This small molecule binds to this protein.
Small molecule (SMILES): CC(=O)N[C@H]1[C@H](O[C@H]2[C@H](O)[C@@H](NC(C)=O)CO[C@@H]2CO)O[C@H](CO)[C@@H](O)[C@@H]1O

Binding-site contacts:
Ligand atom C8 contacts residue PRO576 of chain 1.K at 4.5 Å (hydrophobic).
Ligand atom C5 contacts residue ASN328 of chain 1.K at 3.7 Å.
Ligand atom C1 contacts residue GLN577 of chain 1.K at 4.2 Å.
Ligand atom C2 contacts residue ASN328 of chain 1.K at 2.4 Å.
Ligand atom C1 contacts residue ASN328 of chain 1.K at 1.4 Å.
Ligand atom C3 contacts residue ASN328 of chain 1.K at 3.8 Å.
Ligand atom N2 contacts residue GLN577 of chain 1.K at 2.8 Å (h-bond).
Ligand atom O5 contacts residue ASN328 of chain 1.K at 2.4 Å (h-bond).
Ligand atom C8 contacts residue ASN328 of chain 1.K at 4.3 Å.
Ligand atom C7 contacts residue ASN328 of chain 1.K at 3.1 Å.
Ligand atom C8 contacts residue GLN577 of chain 1.K at 3.3 Å.
Ligand atom C2 contacts residue GLN577 of chain 1.K at 3.9 Å.
Ligand atom C4 contacts residue ASN328 of chain 1.K at 4.2 Å.
Ligand atom C7 contacts residue GLN577 of chain 1.K at 3.5 Å.
Ligand atom N2 contacts residue ASN328 of chain 1.K at 2.9 Å (h-bond).
Ligand atom C3 contacts residue GLN577 of chain 1.K at 4.1 Å.
Ligand atom O7 contacts residue ASN328 of chain 1.K at 2.9 Å (h-bond).

Sequence of chain 1.K:
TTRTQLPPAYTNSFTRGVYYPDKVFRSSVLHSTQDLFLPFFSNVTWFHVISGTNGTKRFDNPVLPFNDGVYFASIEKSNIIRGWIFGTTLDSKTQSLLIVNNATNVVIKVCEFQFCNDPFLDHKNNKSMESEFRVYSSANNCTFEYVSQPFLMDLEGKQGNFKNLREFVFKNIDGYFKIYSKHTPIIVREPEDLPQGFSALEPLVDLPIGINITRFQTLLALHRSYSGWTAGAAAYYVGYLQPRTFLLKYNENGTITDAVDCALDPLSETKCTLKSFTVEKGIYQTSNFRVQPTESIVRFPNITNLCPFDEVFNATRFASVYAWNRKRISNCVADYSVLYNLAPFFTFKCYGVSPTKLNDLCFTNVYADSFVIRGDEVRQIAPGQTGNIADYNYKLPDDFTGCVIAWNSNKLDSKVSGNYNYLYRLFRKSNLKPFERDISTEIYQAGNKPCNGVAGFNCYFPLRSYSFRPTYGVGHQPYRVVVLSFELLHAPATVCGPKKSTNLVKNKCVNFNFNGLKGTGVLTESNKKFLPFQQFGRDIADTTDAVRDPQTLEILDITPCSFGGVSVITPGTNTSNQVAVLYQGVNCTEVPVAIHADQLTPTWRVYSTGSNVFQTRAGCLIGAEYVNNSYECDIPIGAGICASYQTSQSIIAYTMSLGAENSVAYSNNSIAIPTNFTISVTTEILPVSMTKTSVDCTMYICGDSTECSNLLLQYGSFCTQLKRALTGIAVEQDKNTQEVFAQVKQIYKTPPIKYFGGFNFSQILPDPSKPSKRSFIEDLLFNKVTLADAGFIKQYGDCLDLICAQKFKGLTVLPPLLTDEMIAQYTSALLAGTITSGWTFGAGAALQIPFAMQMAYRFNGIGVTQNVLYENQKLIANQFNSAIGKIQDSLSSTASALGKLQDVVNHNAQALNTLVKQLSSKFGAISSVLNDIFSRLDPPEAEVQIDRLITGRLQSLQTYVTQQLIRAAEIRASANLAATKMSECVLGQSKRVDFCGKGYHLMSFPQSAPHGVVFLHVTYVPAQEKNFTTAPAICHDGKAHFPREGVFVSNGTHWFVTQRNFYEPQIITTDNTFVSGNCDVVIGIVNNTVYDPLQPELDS